The small molecule below binds the protein below.
Small molecule (SMILES): Nc1nc2c(ncn2[C@H]2C[C@H](O)[C@@H](CO[P](=O)(O)O[P](=O)(O)OP(=O)(O)O)O2)c(=O)[nH]1

Sequence of chain 1.B:
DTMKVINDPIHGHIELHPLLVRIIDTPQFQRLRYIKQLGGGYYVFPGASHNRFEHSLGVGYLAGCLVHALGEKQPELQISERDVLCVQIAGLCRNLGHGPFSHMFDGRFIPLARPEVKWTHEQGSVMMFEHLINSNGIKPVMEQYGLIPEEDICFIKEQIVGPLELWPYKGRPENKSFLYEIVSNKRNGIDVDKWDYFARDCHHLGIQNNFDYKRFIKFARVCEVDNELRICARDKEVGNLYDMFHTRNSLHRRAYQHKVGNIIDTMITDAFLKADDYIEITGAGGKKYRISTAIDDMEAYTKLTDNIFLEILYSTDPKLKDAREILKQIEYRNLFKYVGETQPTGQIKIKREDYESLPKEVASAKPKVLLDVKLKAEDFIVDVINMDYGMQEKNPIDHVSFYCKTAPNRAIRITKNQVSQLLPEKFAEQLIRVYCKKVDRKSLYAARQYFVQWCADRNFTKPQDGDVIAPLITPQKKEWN

Sequence of chain 1.D:
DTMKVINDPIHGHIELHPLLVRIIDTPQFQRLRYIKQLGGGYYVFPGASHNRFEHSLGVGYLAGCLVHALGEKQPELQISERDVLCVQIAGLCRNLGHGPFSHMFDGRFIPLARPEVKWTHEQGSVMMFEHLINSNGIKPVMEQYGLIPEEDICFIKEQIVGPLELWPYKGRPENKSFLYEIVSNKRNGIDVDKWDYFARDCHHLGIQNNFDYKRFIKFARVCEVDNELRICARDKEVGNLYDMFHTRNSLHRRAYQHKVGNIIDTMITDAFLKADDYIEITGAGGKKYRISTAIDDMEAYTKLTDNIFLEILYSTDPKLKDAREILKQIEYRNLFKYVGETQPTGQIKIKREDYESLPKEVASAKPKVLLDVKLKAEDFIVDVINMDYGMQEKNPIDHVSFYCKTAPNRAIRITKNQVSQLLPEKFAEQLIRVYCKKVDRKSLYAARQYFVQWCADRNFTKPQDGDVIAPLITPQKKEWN

Binding-site contacts:
Ligand atom O3G contacts residue LYS411 of chain 1.D at 3.1 Å (salt-bridge).
Ligand atom C4 contacts residue ARG339 of chain 1.B at 3.2 Å.
Ligand atom N7 contacts residue ARG33 of chain 1.C at 3.4 Å (salt-bridge).
Ligand atom O6 contacts residue ARG33 of chain 1.C at 3.1 Å (salt-bridge).
Ligand atom O3G contacts residue DGT1 of chain 1.U at 2.8 Å (h-bond).
Ligand atom O3G contacts residue MG1 of chain 1.Q at 1.9 Å.
Ligand atom C8 contacts residue TYR43 of chain 1.B at 3.2 Å (hydrophobic).
Ligand atom O1B contacts residue MG1 of chain 1.Q at 1.5 Å.
Ligand atom O1G contacts residue LYS411 of chain 1.D at 3.0 Å (salt-bridge).
Ligand atom C5 contacts residue TYR43 of chain 1.B at 3.5 Å (hydrophobic).
Ligand atom C8 contacts residue VAL44 of chain 1.B at 3.1 Å (hydrophobic).
Ligand atom O1G contacts residue LYS343 of chain 1.B at 3.3 Å (salt-bridge).
Ligand atom O2A contacts residue MG1 of chain 1.Q at 1.9 Å.
Ligand atom N2 contacts residue ASP25 of chain 1.C at 3.1 Å (salt-bridge).
Ligand atom C2 contacts residue ARG339 of chain 1.B at 3.2 Å.
Ligand atom O3B contacts residue MG1 of chain 1.Q at 3.2 Å.
Ligand atom O2G contacts residue LYS4 of chain 1.C at 2.7 Å (salt-bridge).
Ligand atom PG contacts residue MG1 of chain 1.Q at 3.1 Å.
Ligand atom O3' contacts residue DGT1 of chain 1.U at 2.6 Å (h-bond).
Ligand atom PG contacts residue LYS4 of chain 1.C at 3.3 Å.
Ligand atom PB contacts residue MG1 of chain 1.Q at 2.7 Å.
Ligand atom O3G contacts residue LYS4 of chain 1.C at 2.8 Å (salt-bridge).
Ligand atom N7 contacts residue TYR43 of chain 1.B at 3.1 Å (h-bond).
Ligand atom O2A contacts residue DGT1 of chain 1.U at 2.8 Å (h-bond).
Ligand atom O2A contacts residue LYS4 of chain 1.C at 2.8 Å (salt-bridge).
Ligand atom O6 contacts residue GLN30 of chain 1.C at 3.0 Å (h-bond).
Ligand atom O1A contacts residue ARG339 of chain 1.B at 3.4 Å (salt-bridge).
Ligand atom C5' contacts residue DGT1 of chain 1.U at 3.4 Å.
Ligand atom N1 contacts residue ASP25 of chain 1.C at 2.8 Å (salt-bridge).
Ligand atom N2 contacts residue ARG339 of chain 1.B at 3.2 Å (salt-bridge).
Ligand atom O3A contacts residue MG1 of chain 1.Q at 3.3 Å.
Ligand atom PA contacts residue MG1 of chain 1.Q at 3.1 Å.
Ligand atom O5' contacts residue ARG339 of chain 1.B at 3.1 Å (salt-bridge).
Ligand atom C1' contacts residue VAL44 of chain 1.B at 3.4 Å (hydrophobic).
Ligand atom O2B contacts residue VAL266 of chain 1.B at 3.4 Å.
Ligand atom O4' contacts residue ARG339 of chain 1.B at 3.1 Å (salt-bridge).
Ligand atom N3 contacts residue ARG339 of chain 1.B at 3.1 Å (salt-bridge).
Ligand atom O1B contacts residue DGT1 of chain 1.U at 2.7 Å (h-bond).
Ligand atom C2' contacts residue VAL5 of chain 1.C at 3.3 Å (hydrophobic).
Ligand atom O1A contacts residue LYS4 of chain 1.C at 3.4 Å.

Sequence of chain 1.C:
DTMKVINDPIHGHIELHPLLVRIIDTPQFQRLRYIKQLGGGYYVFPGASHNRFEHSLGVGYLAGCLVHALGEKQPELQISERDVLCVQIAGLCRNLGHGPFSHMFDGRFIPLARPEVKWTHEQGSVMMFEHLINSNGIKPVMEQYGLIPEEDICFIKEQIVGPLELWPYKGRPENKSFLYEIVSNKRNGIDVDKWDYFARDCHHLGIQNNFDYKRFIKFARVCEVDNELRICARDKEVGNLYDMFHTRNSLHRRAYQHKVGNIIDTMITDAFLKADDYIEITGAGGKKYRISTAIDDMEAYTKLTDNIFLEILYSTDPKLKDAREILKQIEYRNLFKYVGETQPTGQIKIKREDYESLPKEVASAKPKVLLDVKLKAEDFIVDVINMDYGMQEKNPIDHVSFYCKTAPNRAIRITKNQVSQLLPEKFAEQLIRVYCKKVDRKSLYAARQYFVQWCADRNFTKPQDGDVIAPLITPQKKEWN